Binding-site contacts:
Ligand atom C8 contacts residue THR116 of chain 58.J at 3.8 Å.
Ligand atom O6 contacts residue LYS181 of chain 58.J at 4.3 Å.
Ligand atom O5 contacts residue LYS181 of chain 58.J at 4.4 Å.
Ligand atom C3 contacts residue THR116 of chain 58.J at 4.0 Å.
Ligand atom C5 contacts residue LYS181 of chain 58.J at 3.5 Å.
Ligand atom C2 contacts residue ASN259 of chain 58.K at 2.5 Å.
Ligand atom C7 contacts residue THR116 of chain 58.J at 3.8 Å.
Ligand atom C5 contacts residue ASN259 of chain 58.K at 3.7 Å.
Ligand atom N2 contacts residue THR116 of chain 58.J at 3.0 Å (h-bond).
Ligand atom O3 contacts residue THR116 of chain 58.J at 4.4 Å.
Ligand atom O7 contacts residue ASN259 of chain 58.K at 3.0 Å (h-bond).
Ligand atom C8 contacts residue ASN259 of chain 58.K at 4.4 Å.
Ligand atom C6 contacts residue LYS181 of chain 58.J at 4.2 Å.
Ligand atom C3 contacts residue LYS181 of chain 58.J at 4.4 Å.
Ligand atom C3 contacts residue ASN259 of chain 58.K at 3.8 Å.
Ligand atom O5 contacts residue ASN259 of chain 58.K at 2.4 Å (h-bond).
Ligand atom C1 contacts residue ASN259 of chain 58.K at 1.4 Å.
Ligand atom C7 contacts residue ASN259 of chain 58.K at 3.2 Å.
Ligand atom C4 contacts residue ASN259 of chain 58.K at 4.2 Å.
Ligand atom O4 contacts residue LYS181 of chain 58.J at 4.0 Å.
Ligand atom N2 contacts residue ASN259 of chain 58.K at 2.9 Å (h-bond).
Ligand atom C1 contacts residue THR116 of chain 58.J at 4.0 Å.
Ligand atom C2 contacts residue THR116 of chain 58.J at 3.8 Å.
Ligand atom C4 contacts residue LYS181 of chain 58.J at 4.2 Å.

The small molecule below binds the protein below.
Small molecule (SMILES): CC(=O)N[C@@H]1[C@@H](O)[C@H](O)[C@@H](CO)O[C@H]1O

Sequence of chain 58.K:
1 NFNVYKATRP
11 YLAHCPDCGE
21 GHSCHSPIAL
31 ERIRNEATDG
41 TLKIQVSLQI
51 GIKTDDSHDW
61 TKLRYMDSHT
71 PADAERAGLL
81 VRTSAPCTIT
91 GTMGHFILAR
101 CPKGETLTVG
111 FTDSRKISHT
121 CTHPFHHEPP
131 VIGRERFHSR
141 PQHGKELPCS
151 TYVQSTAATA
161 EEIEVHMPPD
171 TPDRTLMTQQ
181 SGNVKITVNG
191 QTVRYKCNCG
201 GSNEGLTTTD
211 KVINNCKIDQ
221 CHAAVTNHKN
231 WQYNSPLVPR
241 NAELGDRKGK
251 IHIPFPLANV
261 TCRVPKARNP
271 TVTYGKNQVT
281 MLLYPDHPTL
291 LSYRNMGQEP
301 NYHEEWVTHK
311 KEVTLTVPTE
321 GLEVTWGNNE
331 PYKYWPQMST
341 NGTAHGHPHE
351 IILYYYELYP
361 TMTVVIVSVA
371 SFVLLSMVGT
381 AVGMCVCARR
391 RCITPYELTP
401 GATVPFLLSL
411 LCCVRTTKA

Sequence of chain 58.J:
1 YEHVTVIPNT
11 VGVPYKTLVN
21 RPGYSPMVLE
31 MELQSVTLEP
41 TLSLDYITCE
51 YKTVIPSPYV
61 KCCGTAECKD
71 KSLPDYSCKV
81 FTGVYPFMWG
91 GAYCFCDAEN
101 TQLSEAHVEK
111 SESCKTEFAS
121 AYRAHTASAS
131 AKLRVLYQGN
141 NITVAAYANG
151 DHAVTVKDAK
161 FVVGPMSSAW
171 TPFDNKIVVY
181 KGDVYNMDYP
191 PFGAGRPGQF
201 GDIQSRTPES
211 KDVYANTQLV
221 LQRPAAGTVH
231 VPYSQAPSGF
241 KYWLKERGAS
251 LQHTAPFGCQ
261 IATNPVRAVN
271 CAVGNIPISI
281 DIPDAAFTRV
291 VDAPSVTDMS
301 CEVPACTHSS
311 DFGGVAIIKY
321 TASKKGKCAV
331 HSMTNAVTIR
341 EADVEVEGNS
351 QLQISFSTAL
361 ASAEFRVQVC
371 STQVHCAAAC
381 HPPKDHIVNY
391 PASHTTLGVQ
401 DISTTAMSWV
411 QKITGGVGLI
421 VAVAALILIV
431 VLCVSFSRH